Sequence of chain 1.B:
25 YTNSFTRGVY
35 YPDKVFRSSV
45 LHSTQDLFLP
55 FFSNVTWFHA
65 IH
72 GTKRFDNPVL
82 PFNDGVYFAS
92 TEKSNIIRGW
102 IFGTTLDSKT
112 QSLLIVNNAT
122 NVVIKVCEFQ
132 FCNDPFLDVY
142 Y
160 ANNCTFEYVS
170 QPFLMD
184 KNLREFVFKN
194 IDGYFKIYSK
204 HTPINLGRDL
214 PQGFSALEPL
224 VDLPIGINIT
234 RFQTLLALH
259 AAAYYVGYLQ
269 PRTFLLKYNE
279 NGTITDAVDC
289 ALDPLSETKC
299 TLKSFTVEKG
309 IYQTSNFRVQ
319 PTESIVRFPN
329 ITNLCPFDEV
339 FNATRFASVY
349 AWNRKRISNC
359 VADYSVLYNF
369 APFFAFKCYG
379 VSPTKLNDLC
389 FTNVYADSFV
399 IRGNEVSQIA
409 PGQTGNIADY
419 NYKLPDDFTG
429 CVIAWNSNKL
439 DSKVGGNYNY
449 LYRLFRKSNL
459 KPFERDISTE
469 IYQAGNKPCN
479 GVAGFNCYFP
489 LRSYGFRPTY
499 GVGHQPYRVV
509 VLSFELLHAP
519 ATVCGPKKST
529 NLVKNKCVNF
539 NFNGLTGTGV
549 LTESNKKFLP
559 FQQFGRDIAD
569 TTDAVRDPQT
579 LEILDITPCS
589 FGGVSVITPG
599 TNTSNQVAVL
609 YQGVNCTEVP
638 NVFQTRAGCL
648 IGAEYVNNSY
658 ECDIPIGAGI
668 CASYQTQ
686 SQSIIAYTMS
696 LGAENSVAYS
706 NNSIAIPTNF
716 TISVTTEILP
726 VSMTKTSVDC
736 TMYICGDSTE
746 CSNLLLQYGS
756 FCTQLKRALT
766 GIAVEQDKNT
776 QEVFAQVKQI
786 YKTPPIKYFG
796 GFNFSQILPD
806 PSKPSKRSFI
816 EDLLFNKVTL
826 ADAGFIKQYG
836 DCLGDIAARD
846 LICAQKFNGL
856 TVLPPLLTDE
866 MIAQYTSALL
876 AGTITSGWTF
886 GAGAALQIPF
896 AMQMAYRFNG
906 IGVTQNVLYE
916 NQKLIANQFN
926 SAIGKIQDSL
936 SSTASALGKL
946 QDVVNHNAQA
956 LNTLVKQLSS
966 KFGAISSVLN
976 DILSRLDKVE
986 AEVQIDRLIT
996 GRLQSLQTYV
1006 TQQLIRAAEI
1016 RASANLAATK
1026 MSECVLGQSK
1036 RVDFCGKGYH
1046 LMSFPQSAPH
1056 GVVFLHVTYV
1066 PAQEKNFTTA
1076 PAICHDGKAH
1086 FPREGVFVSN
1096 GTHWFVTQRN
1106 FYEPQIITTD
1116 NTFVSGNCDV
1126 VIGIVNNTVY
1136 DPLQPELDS

Binding-site contacts:
Ligand atom C3 contacts residue ASN613 of chain 1.A at 3.8 Å.
Ligand atom C8 contacts residue GLN641 of chain 1.A at 3.9 Å.
Ligand atom O5 contacts residue ASN613 of chain 1.A at 2.4 Å (h-bond).
Ligand atom C8 contacts residue ASN613 of chain 1.A at 4.3 Å.
Ligand atom N2 contacts residue ASN613 of chain 1.A at 2.9 Å (h-bond).
Ligand atom C2 contacts residue ASN613 of chain 1.A at 2.5 Å.
Ligand atom C8 contacts residue ILE831 of chain 1.B at 3.7 Å (hydrophobic).
Ligand atom O6 contacts residue THR615 of chain 1.A at 4.4 Å.
Ligand atom C7 contacts residue ASN613 of chain 1.A at 3.5 Å.
Ligand atom O7 contacts residue GLN641 of chain 1.A at 3.8 Å.
Ligand atom N2 contacts residue LYS832 of chain 1.B at 3.5 Å.
Ligand atom O5 contacts residue THR615 of chain 1.A at 3.8 Å.
Ligand atom C7 contacts residue GLN641 of chain 1.A at 4.2 Å.
Ligand atom C2 contacts residue LYS832 of chain 1.B at 3.7 Å.
Ligand atom C5 contacts residue ASN613 of chain 1.A at 3.7 Å.
Ligand atom C1 contacts residue LYS832 of chain 1.B at 4.2 Å.
Ligand atom C1 contacts residue THR615 of chain 1.A at 4.2 Å.
Ligand atom C4 contacts residue ASN613 of chain 1.A at 4.2 Å.
Ligand atom O7 contacts residue ASN613 of chain 1.A at 3.4 Å (h-bond).
Ligand atom C1 contacts residue ASN613 of chain 1.A at 1.4 Å.

A small-molecule ligand and the protein it binds are described below.
Small molecule (SMILES): CC(=O)N[C@@H]1[C@@H](O)[C@H](O)[C@@H](CO)O[C@H]1O

Sequence of chain 1.A:
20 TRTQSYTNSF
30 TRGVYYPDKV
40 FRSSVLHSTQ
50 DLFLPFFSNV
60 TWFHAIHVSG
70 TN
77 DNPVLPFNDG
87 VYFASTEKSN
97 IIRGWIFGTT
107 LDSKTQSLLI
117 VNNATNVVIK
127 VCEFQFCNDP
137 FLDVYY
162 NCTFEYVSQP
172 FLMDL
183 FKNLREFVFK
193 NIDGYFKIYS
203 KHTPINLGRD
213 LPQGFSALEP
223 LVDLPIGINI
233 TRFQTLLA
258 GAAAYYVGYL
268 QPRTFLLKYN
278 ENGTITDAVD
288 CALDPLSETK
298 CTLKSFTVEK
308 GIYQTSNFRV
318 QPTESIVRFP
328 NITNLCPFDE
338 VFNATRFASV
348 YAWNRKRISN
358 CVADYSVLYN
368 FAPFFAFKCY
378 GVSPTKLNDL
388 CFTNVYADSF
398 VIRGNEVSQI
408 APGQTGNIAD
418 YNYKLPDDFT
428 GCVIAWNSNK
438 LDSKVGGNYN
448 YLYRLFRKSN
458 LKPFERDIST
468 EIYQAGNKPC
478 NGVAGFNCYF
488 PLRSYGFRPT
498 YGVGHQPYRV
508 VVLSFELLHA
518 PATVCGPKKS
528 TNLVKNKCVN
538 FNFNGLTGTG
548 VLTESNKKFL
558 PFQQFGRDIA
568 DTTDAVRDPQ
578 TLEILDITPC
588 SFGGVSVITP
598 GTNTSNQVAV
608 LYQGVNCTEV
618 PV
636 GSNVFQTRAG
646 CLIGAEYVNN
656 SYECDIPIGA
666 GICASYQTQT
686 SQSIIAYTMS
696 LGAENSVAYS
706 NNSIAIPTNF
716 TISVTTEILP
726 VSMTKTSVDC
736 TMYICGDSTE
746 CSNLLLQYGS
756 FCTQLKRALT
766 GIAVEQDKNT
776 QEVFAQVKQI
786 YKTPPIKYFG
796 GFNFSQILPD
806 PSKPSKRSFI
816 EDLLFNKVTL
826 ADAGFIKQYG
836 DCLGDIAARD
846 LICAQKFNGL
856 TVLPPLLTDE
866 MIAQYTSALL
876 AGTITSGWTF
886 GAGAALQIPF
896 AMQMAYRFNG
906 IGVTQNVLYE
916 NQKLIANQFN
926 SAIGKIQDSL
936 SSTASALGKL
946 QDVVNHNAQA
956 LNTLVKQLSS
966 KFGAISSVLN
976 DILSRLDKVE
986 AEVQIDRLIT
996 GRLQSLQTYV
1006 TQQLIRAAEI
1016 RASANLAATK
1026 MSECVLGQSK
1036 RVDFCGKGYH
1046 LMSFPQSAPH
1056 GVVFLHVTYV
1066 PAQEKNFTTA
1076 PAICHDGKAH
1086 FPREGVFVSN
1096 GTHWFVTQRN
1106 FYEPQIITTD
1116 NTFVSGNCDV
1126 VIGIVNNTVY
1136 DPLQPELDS